Sequence of chain 1.A:
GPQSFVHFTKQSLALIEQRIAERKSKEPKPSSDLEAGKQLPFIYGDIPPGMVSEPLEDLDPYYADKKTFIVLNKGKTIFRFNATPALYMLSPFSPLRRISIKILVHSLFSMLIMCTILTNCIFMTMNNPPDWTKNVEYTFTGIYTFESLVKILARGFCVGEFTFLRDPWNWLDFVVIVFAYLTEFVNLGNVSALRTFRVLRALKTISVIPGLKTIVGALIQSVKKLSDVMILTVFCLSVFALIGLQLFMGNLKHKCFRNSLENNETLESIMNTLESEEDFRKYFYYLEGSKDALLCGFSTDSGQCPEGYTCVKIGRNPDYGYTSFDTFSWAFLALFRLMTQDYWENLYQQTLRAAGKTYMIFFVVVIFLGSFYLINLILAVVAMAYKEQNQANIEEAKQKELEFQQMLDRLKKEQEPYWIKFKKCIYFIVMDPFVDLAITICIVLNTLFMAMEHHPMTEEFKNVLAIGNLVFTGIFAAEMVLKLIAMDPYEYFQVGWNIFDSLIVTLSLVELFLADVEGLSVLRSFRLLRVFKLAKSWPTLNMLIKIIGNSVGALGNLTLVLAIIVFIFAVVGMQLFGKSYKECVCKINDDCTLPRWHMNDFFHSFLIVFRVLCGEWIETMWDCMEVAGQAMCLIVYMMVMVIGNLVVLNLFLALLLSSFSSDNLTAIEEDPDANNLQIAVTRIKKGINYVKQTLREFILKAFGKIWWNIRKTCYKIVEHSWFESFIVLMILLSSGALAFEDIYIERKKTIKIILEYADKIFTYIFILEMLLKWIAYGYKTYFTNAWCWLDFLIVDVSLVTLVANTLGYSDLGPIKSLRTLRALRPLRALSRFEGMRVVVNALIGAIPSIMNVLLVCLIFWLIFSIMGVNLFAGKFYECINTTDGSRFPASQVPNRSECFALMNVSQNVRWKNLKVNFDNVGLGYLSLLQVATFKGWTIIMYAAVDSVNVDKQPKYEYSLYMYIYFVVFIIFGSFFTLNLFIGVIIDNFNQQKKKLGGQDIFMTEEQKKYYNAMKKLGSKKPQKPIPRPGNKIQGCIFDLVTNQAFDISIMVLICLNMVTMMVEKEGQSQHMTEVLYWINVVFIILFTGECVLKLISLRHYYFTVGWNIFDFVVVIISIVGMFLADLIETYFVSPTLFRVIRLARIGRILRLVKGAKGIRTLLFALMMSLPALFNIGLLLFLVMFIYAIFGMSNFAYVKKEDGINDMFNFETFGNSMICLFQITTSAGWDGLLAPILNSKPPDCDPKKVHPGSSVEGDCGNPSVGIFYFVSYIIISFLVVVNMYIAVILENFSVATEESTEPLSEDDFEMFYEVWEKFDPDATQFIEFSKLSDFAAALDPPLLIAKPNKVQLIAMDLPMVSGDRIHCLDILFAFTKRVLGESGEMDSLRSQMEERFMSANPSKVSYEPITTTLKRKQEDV

Binding-site contacts:
Ligand atom CAJ contacts residue LEU1307 of chain 1.A at 4.0 Å (hydrophobic).
Ligand atom CAV contacts residue THR1298 of chain 1.A at 2.6 Å.
Ligand atom CAD contacts residue PHE1297 of chain 1.A at 4.5 Å (hydrophobic).
Ligand atom CBH contacts residue THR1298 of chain 1.A at 3.9 Å.
Ligand atom CAZ contacts residue THR1298 of chain 1.A at 3.4 Å.
Ligand atom CBC contacts residue THR1298 of chain 1.A at 3.6 Å.
Ligand atom CAD contacts residue TRP1303 of chain 1.A at 4.4 Å (hydrophobic).
Ligand atom CAI contacts residue THR1298 of chain 1.A at 4.1 Å.
Ligand atom CAY contacts residue THR1298 of chain 1.A at 4.1 Å.
Ligand atom CBA contacts residue LEU1307 of chain 1.A at 3.8 Å (hydrophobic).
Ligand atom CAD contacts residue THR1298 of chain 1.A at 3.2 Å.
Ligand atom CAR contacts residue THR1298 of chain 1.A at 3.9 Å.
Ligand atom CBB contacts residue TRP1303 of chain 1.A at 4.4 Å (hydrophobic).
Ligand atom CAD contacts residue ALA1300 of chain 1.A at 3.4 Å (hydrophobic).
Ligand atom CAI contacts residue PHE1297 of chain 1.A at 4.3 Å (hydrophobic).
Ligand atom CAZ contacts residue PHE1297 of chain 1.A at 4.5 Å (hydrophobic).
Ligand atom CAA contacts residue LEU1307 of chain 1.A at 3.3 Å (hydrophobic).
Ligand atom OAG contacts residue Y011 of chain 1.J at 4.0 Å.
Ligand atom CAI contacts residue Y011 of chain 1.J at 4.3 Å.
Ligand atom OAW contacts residue THR1298 of chain 1.A at 3.7 Å.
Ligand atom CAE contacts residue TRP1303 of chain 1.A at 3.5 Å (hydrophobic).
Ligand atom CAD contacts residue ASN1299 of chain 1.A at 4.2 Å.
Ligand atom CAM contacts residue THR1298 of chain 1.A at 4.2 Å.

The small molecule below binds the protein below.
Small molecule (SMILES): CC(C)CCC[C@@H](C)[C@H]1CC[C@H]2[C@@H]3CC=C4C[C@@H](OC(=O)CCC(=O)O)CC[C@]4(C)[C@H]3CC[C@]12C